Sequence of chain 1.B:
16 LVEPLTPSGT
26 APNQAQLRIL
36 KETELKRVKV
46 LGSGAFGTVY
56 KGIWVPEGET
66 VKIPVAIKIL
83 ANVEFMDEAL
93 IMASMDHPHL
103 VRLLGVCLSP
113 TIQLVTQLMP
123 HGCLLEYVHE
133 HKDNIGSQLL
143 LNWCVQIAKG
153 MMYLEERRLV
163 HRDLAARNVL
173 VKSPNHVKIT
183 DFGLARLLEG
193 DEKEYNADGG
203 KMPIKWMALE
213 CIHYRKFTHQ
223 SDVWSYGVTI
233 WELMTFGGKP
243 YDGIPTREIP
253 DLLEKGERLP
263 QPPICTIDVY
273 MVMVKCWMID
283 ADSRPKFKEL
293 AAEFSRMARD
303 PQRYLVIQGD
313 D

This small molecule binds to this protein.
Small molecule (SMILES): CCc1cc2ncnc(Nc3ccc(OCc4cccc(F)c4)c(Cl)c3)c2s1

Binding-site contacts:
Ligand atom C6 contacts residue ASP183 of chain 1.B at 3.5 Å.
Ligand atom C18 contacts residue LEU172 of chain 1.B at 3.6 Å (hydrophobic).
Ligand atom C15 contacts residue CYS125 of chain 1.B at 3.4 Å (hydrophobic).
Ligand atom CL1 contacts residue LEU116 of chain 1.B at 3.2 Å.
Ligand atom C1 contacts residue VAL103 of chain 1.B at 3.7 Å (hydrophobic).
Ligand atom N2 contacts residue LEU172 of chain 1.B at 3.5 Å.
Ligand atom C2 contacts residue PHE184 of chain 1.B at 3.7 Å (hydrophobic).
Ligand atom CL1 contacts residue LYS73 of chain 1.B at 3.6 Å.
Ligand atom C16 contacts residue CYS125 of chain 1.B at 2.8 Å (hydrophobic).
Ligand atom N1 contacts residue VAL54 of chain 1.B at 3.7 Å.
Ligand atom C12 contacts residue LEU172 of chain 1.B at 3.5 Å (hydrophobic).
Ligand atom C4 contacts residue PHE184 of chain 1.B at 3.7 Å (hydrophobic).
Ligand atom S1 contacts residue LEU172 of chain 1.B at 3.7 Å.
Ligand atom C17 contacts residue GLU128 of chain 1.B at 3.7 Å.
Ligand atom F1 contacts residue ARG104 of chain 1.B at 3.4 Å.
Ligand atom C4 contacts residue ASP183 of chain 1.B at 3.6 Å.
Ligand atom N3 contacts residue MET121 of chain 1.B at 3.0 Å (h-bond).
Ligand atom F1 contacts residue THR118 of chain 1.B at 3.8 Å.
Ligand atom C19 contacts residue THR118 of chain 1.B at 3.7 Å.
Ligand atom S1 contacts residue CYS125 of chain 1.B at 3.5 Å (h-bond).
Ligand atom C9 contacts residue THR182 of chain 1.B at 3.3 Å.
Ligand atom C12 contacts residue MET121 of chain 1.B at 3.6 Å (hydrophobic).
Ligand atom C12 contacts residue ALA71 of chain 1.B at 3.5 Å (hydrophobic).
Ligand atom C11 contacts residue LEU172 of chain 1.B at 3.6 Å (hydrophobic).
Ligand atom F1 contacts residue VAL103 of chain 1.B at 3.6 Å.
Ligand atom N2 contacts residue THR118 of chain 1.B at 3.7 Å.
Ligand atom C12 contacts residue GLN119 of chain 1.B at 3.5 Å.
Ligand atom F1 contacts residue LEU105 of chain 1.B at 3.1 Å.
Ligand atom C3 contacts residue PHE184 of chain 1.B at 3.5 Å (hydrophobic).
Ligand atom CL1 contacts residue THR118 of chain 1.B at 3.5 Å.
Ligand atom C2 contacts residue VAL103 of chain 1.B at 3.6 Å (hydrophobic).
Ligand atom C17 contacts residue CYS125 of chain 1.B at 1.6 Å (hydrophobic).
Ligand atom O1 contacts residue LYS73 of chain 1.B at 3.7 Å.
Ligand atom C4 contacts residue MET94 of chain 1.B at 3.7 Å (hydrophobic).
Ligand atom N2 contacts residue ALA71 of chain 1.B at 3.4 Å.
Ligand atom N3 contacts residue LEU172 of chain 1.B at 3.7 Å.
Ligand atom C7 contacts residue LYS73 of chain 1.B at 3.6 Å.
Ligand atom C8 contacts residue ASP183 of chain 1.B at 3.2 Å.
Ligand atom C8 contacts residue THR182 of chain 1.B at 3.4 Å.
Ligand atom C20 contacts residue THR118 of chain 1.B at 3.7 Å.